Binding-site contacts:
Ligand atom C5 contacts residue ASN235 of chain 1.E at 3.7 Å.
Ligand atom N2 contacts residue ASN235 of chain 1.E at 2.8 Å (h-bond).
Ligand atom C5 contacts residue ARG162 of chain 1.E at 4.5 Å.
Ligand atom C1 contacts residue ASN235 of chain 1.E at 1.4 Å.
Ligand atom O6 contacts residue ARG162 of chain 1.E at 3.9 Å.
Ligand atom C4 contacts residue ASN235 of chain 1.E at 4.2 Å.
Ligand atom C8 contacts residue ASN235 of chain 1.E at 4.4 Å.
Ligand atom O7 contacts residue GLN215 of chain 1.C at 4.4 Å.
Ligand atom C7 contacts residue GLY233 of chain 1.E at 4.2 Å.
Ligand atom N2 contacts residue GLY233 of chain 1.E at 3.7 Å.
Ligand atom O5 contacts residue ASN235 of chain 1.E at 2.4 Å (h-bond).
Ligand atom C7 contacts residue PRO214 of chain 1.C at 4.3 Å (hydrophobic).
Ligand atom C8 contacts residue GLY233 of chain 1.E at 3.6 Å.
Ligand atom C8 contacts residue SER200 of chain 1.E at 4.2 Å.
Ligand atom C1 contacts residue ARG162 of chain 1.E at 3.9 Å.
Ligand atom C7 contacts residue ASN235 of chain 1.E at 3.3 Å.
Ligand atom C8 contacts residue ASP234 of chain 1.E at 3.7 Å.
Ligand atom O5 contacts residue ARG162 of chain 1.E at 3.8 Å.
Ligand atom C2 contacts residue ASN235 of chain 1.E at 2.3 Å.
Ligand atom C3 contacts residue ASN235 of chain 1.E at 3.7 Å.
Ligand atom O7 contacts residue ASN235 of chain 1.E at 3.4 Å (h-bond).
Ligand atom O7 contacts residue PRO214 of chain 1.C at 3.6 Å.

Sequence of chain 1.C:
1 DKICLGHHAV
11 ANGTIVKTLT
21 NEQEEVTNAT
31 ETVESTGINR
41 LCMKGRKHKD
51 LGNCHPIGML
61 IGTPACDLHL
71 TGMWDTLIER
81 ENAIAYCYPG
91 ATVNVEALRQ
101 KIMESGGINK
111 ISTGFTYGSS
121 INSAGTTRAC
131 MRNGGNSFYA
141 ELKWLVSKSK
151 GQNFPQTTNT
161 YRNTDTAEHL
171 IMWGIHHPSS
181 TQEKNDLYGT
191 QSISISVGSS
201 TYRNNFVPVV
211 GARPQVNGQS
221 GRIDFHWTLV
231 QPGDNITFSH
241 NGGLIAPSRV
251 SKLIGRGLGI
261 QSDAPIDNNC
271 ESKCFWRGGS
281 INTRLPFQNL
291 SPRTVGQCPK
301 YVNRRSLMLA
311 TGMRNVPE

Sequence of chain 1.E:
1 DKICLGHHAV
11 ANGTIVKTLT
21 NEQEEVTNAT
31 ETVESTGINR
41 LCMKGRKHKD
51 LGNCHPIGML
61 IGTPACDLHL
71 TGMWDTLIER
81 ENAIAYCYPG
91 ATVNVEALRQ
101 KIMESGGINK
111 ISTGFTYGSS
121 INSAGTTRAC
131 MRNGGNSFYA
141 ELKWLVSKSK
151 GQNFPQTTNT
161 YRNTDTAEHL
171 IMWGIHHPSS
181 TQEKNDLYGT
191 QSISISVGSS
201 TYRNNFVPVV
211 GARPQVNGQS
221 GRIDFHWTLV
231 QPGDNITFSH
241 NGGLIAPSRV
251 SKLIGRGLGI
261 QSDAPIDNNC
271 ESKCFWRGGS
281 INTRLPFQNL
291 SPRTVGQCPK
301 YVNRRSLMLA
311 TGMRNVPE

The small molecule below binds the protein below.
Small molecule (SMILES): CC(=O)N[C@@H]1[C@@H](O)[C@H](O)[C@@H](CO)O[C@H]1O